Sequence of chain 1.B:
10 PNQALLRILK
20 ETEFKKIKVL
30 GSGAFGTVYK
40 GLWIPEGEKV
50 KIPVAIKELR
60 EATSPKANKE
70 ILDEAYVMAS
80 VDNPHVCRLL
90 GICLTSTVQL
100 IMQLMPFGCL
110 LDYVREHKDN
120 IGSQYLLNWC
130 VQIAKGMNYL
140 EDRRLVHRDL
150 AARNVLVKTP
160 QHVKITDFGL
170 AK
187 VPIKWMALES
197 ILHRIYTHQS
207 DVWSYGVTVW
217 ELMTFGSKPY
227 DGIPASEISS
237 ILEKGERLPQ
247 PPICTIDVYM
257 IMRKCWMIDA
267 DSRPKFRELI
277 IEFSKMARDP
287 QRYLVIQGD

Binding-site contacts:
Ligand atom C2 contacts residue MET104 of chain 1.B at 3.6 Å (hydrophobic).
Ligand atom CL2 contacts residue LYS56 of chain 1.B at 3.5 Å.
Ligand atom C5 contacts residue LEU155 of chain 1.B at 3.7 Å (hydrophobic).
Ligand atom CAA contacts residue CYS108 of chain 1.B at 1.8 Å (hydrophobic).
Ligand atom C6 contacts residue LEU155 of chain 1.B at 3.3 Å (hydrophobic).
Ligand atom CAQ contacts residue ASP166 of chain 1.B at 3.1 Å.
Ligand atom CL2 contacts residue LEU99 of chain 1.B at 3.2 Å.
Ligand atom C2 contacts residue GLN102 of chain 1.B at 3.3 Å.
Ligand atom CL1 contacts residue MET101 of chain 1.B at 3.1 Å.
Ligand atom FAW contacts residue VAL37 of chain 1.B at 3.5 Å.
Ligand atom CAR contacts residue LYS56 of chain 1.B at 3.8 Å.
Ligand atom CL2 contacts residue MET101 of chain 1.B at 3.5 Å.
Ligand atom N3 contacts residue LEU103 of chain 1.B at 3.8 Å.
Ligand atom CAK contacts residue VAL37 of chain 1.B at 3.8 Å (hydrophobic).
Ligand atom NAN contacts residue LEU155 of chain 1.B at 3.8 Å.
Ligand atom CBE contacts residue PRO105 of chain 1.B at 3.6 Å (hydrophobic).
Ligand atom C2 contacts residue LEU155 of chain 1.B at 3.7 Å (hydrophobic).
Ligand atom CL1 contacts residue ALA170 of chain 1.B at 3.7 Å.
Ligand atom NAN contacts residue VAL37 of chain 1.B at 3.8 Å.
Ligand atom CAP contacts residue ASP166 of chain 1.B at 3.3 Å.
Ligand atom CAR contacts residue MET101 of chain 1.B at 3.8 Å (hydrophobic).
Ligand atom CL1 contacts residue LEU99 of chain 1.B at 3.7 Å.
Ligand atom CAA contacts residue ASP111 of chain 1.B at 3.2 Å.
Ligand atom CBF contacts residue LEU29 of chain 1.B at 3.5 Å (hydrophobic).
Ligand atom CBB contacts residue MET104 of chain 1.B at 3.1 Å (hydrophobic).
Ligand atom CAQ contacts residue THR165 of chain 1.B at 3.2 Å.
Ligand atom N1 contacts residue ALA54 of chain 1.B at 3.5 Å.
Ligand atom FAW contacts residue ALA54 of chain 1.B at 3.0 Å.
Ligand atom CAB contacts residue CYS108 of chain 1.B at 2.7 Å (hydrophobic).
Ligand atom CAP contacts residue THR165 of chain 1.B at 3.3 Å.
Ligand atom CAF contacts residue ARG152 of chain 1.B at 3.8 Å.
Ligand atom CAT contacts residue LYS56 of chain 1.B at 3.7 Å.
Ligand atom CBC contacts residue LEU29 of chain 1.B at 3.6 Å (hydrophobic).
Ligand atom CAF contacts residue CYS108 of chain 1.B at 3.8 Å (hydrophobic).
Ligand atom N3 contacts residue MET104 of chain 1.B at 2.9 Å (h-bond).
Ligand atom C2 contacts residue ALA54 of chain 1.B at 3.3 Å (hydrophobic).
Ligand atom N1 contacts residue LEU155 of chain 1.B at 3.4 Å.
Ligand atom OBD contacts residue GLY107 of chain 1.B at 3.6 Å.
Ligand atom N3 contacts residue ALA54 of chain 1.B at 3.6 Å.
Ligand atom CBE contacts residue MET104 of chain 1.B at 3.4 Å (hydrophobic).

The small molecule below binds the protein below.
Small molecule (SMILES): CCC(=O)N1CCC(Oc2cc3c(Nc4ccc(Cl)c(Cl)c4F)ncnc3cc2OC)CC1